This small molecule binds to this protein.
Small molecule (SMILES): Cc1ncc(COP(=O)(O)O)c(CNC2(C(=O)O)CC2)c1O

Binding-site contacts:
Ligand atom C3 contacts residue TYR295 of chain 1.C at 3.6 Å (hydrophobic).
Ligand atom C2 contacts residue TYR295 of chain 1.C at 3.4 Å (hydrophobic).
Ligand atom C4A contacts residue TYR295 of chain 1.C at 3.6 Å (hydrophobic).
Ligand atom C8 contacts residue TYR295 of chain 1.C at 3.2 Å (hydrophobic).
Ligand atom O3P contacts residue THR202 of chain 1.C at 2.9 Å (h-bond).
Ligand atom C4 contacts residue TYR295 of chain 1.C at 3.4 Å (hydrophobic).
Ligand atom C2A contacts residue GLU296 of chain 1.C at 3.3 Å.
Ligand atom C9 contacts residue GLY164 of chain 1.C at 3.5 Å.
Ligand atom C10 contacts residue TYR295 of chain 1.C at 3.1 Å (hydrophobic).
Ligand atom C7 contacts residue SER78 of chain 1.C at 3.2 Å.
Ligand atom C7 contacts residue TYR295 of chain 1.C at 3.3 Å (hydrophobic).
Ligand atom C7 contacts residue ASN79 of chain 1.C at 3.6 Å.
Ligand atom O4P contacts residue ASN50 of chain 1.C at 3.6 Å.
Ligand atom O3 contacts residue ASN79 of chain 1.C at 2.9 Å (h-bond).
Ligand atom O1P contacts residue THR202 of chain 1.C at 3.7 Å.
Ligand atom O1P contacts residue GLY203 of chain 1.C at 3.5 Å (h-bond).
Ligand atom P contacts residue THR205 of chain 1.C at 3.5 Å.
Ligand atom C2A contacts residue GLY324 of chain 1.C at 2.8 Å.
Ligand atom O7 contacts residue GLN80 of chain 1.C at 2.7 Å (h-bond).
Ligand atom N1 contacts residue GLU296 of chain 1.C at 2.3 Å (salt-bridge).
Ligand atom O2P contacts residue THR205 of chain 1.C at 2.4 Å (h-bond).
Ligand atom N1 contacts residue LEU323 of chain 1.C at 3.4 Å.
Ligand atom O8 contacts residue GLN80 of chain 1.C at 3.6 Å.
Ligand atom O4P contacts residue THR205 of chain 1.C at 3.4 Å (h-bond).
Ligand atom C6 contacts residue GLU296 of chain 1.C at 3.2 Å.
Ligand atom C6 contacts residue LEU323 of chain 1.C at 3.0 Å (hydrophobic).
Ligand atom C5 contacts residue TYR295 of chain 1.C at 3.3 Å (hydrophobic).
Ligand atom C2A contacts residue GLY325 of chain 1.C at 3.4 Å.
Ligand atom C6 contacts residue TYR295 of chain 1.C at 3.6 Å (hydrophobic).
Ligand atom O2P contacts residue LYS54 of chain 1.C at 3.0 Å (salt-bridge).
Ligand atom N contacts residue TYR295 of chain 1.C at 3.5 Å (h-bond).
Ligand atom O7 contacts residue ASN79 of chain 1.C at 2.6 Å (h-bond).
Ligand atom N1 contacts residue TYR295 of chain 1.C at 3.1 Å.
Ligand atom O1P contacts residue VAL201 of chain 1.C at 2.8 Å (h-bond).
Ligand atom O8 contacts residue SER78 of chain 1.C at 2.6 Å (h-bond).
Ligand atom O7 contacts residue TYR295 of chain 1.C at 3.7 Å.
Ligand atom O7 contacts residue SER78 of chain 1.C at 3.2 Å (h-bond).
Ligand atom O1P contacts residue CYS200 of chain 1.C at 3.3 Å.
Ligand atom C7 contacts residue GLN80 of chain 1.C at 3.5 Å.
Ligand atom C2 contacts residue GLU296 of chain 1.C at 3.2 Å.

Sequence of chain 1.C:
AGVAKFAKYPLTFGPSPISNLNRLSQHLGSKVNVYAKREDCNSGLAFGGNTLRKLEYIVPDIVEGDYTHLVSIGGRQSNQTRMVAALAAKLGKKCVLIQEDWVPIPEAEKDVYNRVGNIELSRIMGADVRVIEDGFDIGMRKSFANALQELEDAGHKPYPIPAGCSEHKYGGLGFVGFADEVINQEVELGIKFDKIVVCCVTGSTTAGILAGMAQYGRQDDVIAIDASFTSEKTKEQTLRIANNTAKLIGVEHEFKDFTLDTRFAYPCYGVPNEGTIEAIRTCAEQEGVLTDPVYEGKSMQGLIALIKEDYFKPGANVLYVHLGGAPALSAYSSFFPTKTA